Sequence of chain 1.CB:
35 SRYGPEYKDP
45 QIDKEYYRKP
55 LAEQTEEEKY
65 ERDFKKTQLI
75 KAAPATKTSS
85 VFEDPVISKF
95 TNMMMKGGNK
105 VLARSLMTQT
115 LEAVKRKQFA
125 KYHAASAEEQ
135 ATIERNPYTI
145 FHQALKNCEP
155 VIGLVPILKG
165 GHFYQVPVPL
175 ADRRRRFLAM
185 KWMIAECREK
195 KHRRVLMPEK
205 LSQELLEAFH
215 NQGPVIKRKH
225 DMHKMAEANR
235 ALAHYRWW

Binding-site contacts:
Ligand atom C8 contacts residue GLY165 of chain 1.CB at 3.7 Å.
Ligand atom C6 contacts residue HIS166 of chain 1.CB at 3.8 Å.
Ligand atom C4 contacts residue GLY164 of chain 1.CB at 3.9 Å.
Ligand atom OP2 contacts residue MG1 of chain 1.PP at 4.4 Å.
Ligand atom C8 contacts residue GLY164 of chain 1.CB at 3.2 Å.
Ligand atom O4' contacts residue GLY164 of chain 1.CB at 4.4 Å.
Ligand atom N7 contacts residue GLY164 of chain 1.CB at 2.9 Å (h-bond).
Ligand atom N6 contacts residue HIS166 of chain 1.CB at 3.5 Å.
Ligand atom C5 contacts residue GLY165 of chain 1.CB at 4.2 Å.
Ligand atom N6 contacts residue GLY164 of chain 1.CB at 4.3 Å.
Ligand atom N6 contacts residue GLY165 of chain 1.CB at 4.1 Å.
Ligand atom N9 contacts residue GLY164 of chain 1.CB at 3.8 Å.
Ligand atom N1 contacts residue HIS166 of chain 1.CB at 4.1 Å.
Ligand atom C5 contacts residue GLY164 of chain 1.CB at 3.4 Å.
Ligand atom C6 contacts residue GLY164 of chain 1.CB at 4.0 Å.
Ligand atom OP2 contacts residue MG1 of chain 1.PP at 3.7 Å.
Ligand atom N7 contacts residue MG1 of chain 1.PP at 4.3 Å.
Ligand atom C5 contacts residue HIS166 of chain 1.CB at 4.5 Å.
Ligand atom N7 contacts residue GLY165 of chain 1.CB at 3.3 Å.

The small molecule below binds the protein below.
Small molecule (SMILES): Nc1nc(=O)c2ncn([C@@H]3O[C@H](CO[P](=O)(O)O[C@H]4[C@@H](O)[C@H](n5ccc(=O)[nH]c5=O)O[C@@H]4CO[P](=O)(O)O[C@H]4[C@@H](O)[C@H](n5cnc6c(N)ncnc65)O[C@@H]4CO[P](=O)(O)O[C@H]4[C@@H](O)[C@H](n5cnc6c(N)ncnc65)O[C@@H]4CO[P](=O)(O)O[C@H]4[C@@H](O)[C@H](n5cnc6c(N)ncnc65)O[C@@H]4CO[P](=O)(O)O[C@H]4[C@@H](O)[C@H](n5cnc6c(N)ncnc65)O[C@@H]4COP(=O)=O)[C@@H](O)[C@H]3O)c2[nH]1